This protein binds this small molecule.
Small molecule (SMILES): CC(=O)N[C@@H]1[C@@H](O)[C@H](O)[C@@H](CO)O[C@H]1O

Binding-site contacts:
Ligand atom O5 contacts residue ASN924 of chain 1.A at 2.4 Å (h-bond).
Ligand atom C5 contacts residue SER929 of chain 1.A at 3.8 Å.
Ligand atom O7 contacts residue ASN924 of chain 1.A at 3.3 Å (h-bond).
Ligand atom N2 contacts residue ASN924 of chain 1.A at 2.9 Å (h-bond).
Ligand atom C4 contacts residue ASN924 of chain 1.A at 4.2 Å.
Ligand atom C2 contacts residue SER929 of chain 1.A at 3.8 Å.
Ligand atom O6 contacts residue SER929 of chain 1.A at 2.9 Å (h-bond).
Ligand atom C1 contacts residue ASN924 of chain 1.A at 1.4 Å.
Ligand atom N2 contacts residue GLU920 of chain 1.A at 3.9 Å.
Ligand atom C8 contacts residue GLU920 of chain 1.A at 3.8 Å.
Ligand atom C5 contacts residue ASN924 of chain 1.A at 3.7 Å.
Ligand atom C6 contacts residue SER929 of chain 1.A at 3.9 Å.
Ligand atom C7 contacts residue ASN924 of chain 1.A at 3.3 Å.
Ligand atom O5 contacts residue SER929 of chain 1.A at 2.8 Å (h-bond).
Ligand atom C7 contacts residue ALA921 of chain 1.A at 4.5 Å (hydrophobic).
Ligand atom C8 contacts residue ALA921 of chain 1.A at 3.8 Å (hydrophobic).
Ligand atom C3 contacts residue ASN924 of chain 1.A at 3.8 Å.
Ligand atom C7 contacts residue GLU920 of chain 1.A at 4.0 Å.
Ligand atom C1 contacts residue GLU920 of chain 1.A at 4.4 Å.
Ligand atom C1 contacts residue SER929 of chain 1.A at 3.5 Å.
Ligand atom C2 contacts residue ASN924 of chain 1.A at 2.4 Å.
Ligand atom C4 contacts residue SER929 of chain 1.A at 4.0 Å.

Sequence of chain 1.A:
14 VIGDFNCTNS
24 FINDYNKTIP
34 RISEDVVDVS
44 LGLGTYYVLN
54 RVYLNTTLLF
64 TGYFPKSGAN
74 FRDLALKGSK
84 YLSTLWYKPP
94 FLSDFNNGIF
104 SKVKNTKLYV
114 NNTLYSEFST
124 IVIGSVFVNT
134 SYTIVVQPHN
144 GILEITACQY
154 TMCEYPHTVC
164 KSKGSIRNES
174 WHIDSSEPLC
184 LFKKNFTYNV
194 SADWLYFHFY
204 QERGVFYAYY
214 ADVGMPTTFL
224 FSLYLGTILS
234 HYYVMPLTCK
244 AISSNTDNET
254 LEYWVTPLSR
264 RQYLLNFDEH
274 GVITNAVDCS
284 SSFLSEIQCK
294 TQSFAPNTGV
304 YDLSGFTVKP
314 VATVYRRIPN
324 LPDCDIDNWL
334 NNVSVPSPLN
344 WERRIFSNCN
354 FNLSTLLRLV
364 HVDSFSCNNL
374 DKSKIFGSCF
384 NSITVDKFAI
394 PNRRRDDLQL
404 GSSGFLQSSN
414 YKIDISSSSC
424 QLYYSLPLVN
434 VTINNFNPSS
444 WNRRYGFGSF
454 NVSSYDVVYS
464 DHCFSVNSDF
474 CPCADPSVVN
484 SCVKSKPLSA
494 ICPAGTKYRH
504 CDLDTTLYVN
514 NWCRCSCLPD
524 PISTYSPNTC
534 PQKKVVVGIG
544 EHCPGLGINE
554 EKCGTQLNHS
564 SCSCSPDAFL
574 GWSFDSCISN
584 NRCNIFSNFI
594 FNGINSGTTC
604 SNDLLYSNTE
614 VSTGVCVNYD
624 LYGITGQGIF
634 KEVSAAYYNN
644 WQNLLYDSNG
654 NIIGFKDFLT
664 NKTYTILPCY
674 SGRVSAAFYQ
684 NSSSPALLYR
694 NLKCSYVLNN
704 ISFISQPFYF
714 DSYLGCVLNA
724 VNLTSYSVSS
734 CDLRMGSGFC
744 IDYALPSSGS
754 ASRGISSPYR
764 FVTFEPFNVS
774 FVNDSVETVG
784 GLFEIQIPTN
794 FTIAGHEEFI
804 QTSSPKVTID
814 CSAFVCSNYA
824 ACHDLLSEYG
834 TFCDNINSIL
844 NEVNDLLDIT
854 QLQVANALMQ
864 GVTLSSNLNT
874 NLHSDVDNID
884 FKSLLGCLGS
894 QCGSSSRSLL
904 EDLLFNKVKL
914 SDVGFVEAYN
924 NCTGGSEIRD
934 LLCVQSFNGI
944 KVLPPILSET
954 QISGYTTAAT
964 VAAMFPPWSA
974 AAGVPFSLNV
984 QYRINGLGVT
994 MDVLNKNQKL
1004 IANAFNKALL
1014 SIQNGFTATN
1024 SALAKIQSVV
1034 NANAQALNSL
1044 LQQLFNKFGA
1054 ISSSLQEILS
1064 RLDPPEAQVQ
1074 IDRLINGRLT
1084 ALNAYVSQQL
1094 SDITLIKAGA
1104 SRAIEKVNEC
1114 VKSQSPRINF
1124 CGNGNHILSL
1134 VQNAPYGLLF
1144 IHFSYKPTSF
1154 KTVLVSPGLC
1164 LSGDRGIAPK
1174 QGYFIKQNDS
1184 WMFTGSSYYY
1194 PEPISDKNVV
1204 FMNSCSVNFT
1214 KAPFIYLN